Sequence of chain 1.C:
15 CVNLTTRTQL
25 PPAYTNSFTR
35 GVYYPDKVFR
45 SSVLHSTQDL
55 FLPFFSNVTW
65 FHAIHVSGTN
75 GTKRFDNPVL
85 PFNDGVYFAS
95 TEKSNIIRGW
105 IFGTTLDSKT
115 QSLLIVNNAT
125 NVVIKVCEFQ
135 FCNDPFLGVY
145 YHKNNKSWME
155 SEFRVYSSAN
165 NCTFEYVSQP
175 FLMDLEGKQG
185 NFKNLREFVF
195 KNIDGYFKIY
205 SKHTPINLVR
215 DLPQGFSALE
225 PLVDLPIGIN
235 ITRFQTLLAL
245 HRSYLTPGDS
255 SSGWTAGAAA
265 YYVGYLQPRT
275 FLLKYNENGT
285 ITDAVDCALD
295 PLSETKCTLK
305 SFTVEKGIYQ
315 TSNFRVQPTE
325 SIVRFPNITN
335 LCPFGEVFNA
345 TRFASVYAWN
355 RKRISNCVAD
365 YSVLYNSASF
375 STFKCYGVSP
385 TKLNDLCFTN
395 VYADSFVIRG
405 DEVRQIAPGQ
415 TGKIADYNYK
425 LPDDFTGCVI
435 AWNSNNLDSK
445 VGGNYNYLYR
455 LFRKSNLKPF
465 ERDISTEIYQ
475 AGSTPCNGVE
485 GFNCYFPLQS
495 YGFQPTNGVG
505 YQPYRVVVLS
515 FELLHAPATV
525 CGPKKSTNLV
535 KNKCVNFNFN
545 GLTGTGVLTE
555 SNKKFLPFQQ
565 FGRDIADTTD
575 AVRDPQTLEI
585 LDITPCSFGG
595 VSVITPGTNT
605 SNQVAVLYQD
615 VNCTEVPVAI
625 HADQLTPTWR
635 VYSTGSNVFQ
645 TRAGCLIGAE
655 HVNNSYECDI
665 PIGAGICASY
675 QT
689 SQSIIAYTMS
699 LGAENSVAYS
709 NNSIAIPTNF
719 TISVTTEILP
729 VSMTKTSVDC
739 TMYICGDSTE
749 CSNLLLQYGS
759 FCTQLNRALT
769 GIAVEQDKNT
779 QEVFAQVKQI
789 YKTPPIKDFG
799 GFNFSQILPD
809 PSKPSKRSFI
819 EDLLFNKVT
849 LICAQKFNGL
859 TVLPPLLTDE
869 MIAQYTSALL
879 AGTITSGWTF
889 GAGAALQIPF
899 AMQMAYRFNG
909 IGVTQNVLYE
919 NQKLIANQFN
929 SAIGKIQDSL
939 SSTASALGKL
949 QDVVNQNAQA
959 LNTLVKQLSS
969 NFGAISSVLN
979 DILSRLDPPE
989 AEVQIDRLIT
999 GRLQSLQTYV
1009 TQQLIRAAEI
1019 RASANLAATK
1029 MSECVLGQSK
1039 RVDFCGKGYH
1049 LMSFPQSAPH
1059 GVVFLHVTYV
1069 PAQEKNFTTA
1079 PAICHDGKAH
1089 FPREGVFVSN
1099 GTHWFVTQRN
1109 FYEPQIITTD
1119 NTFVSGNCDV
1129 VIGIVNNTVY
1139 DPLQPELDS

Binding-site contacts:
Ligand atom O4 contacts residue ASN125 of chain 1.C at 4.5 Å.
Ligand atom C1 contacts residue ASN125 of chain 1.C at 4.1 Å.
Ligand atom C6 contacts residue VAL171 of chain 1.C at 3.5 Å (hydrophobic).
Ligand atom O5 contacts residue THR124 of chain 1.C at 4.4 Å.
Ligand atom O7 contacts residue ASN122 of chain 1.C at 2.8 Å (h-bond).
Ligand atom C5 contacts residue ASN125 of chain 1.C at 3.6 Å.
Ligand atom C2 contacts residue ASN122 of chain 1.C at 4.1 Å.
Ligand atom C4 contacts residue ASN125 of chain 1.C at 4.4 Å.
Ligand atom N2 contacts residue THR124 of chain 1.C at 3.4 Å (h-bond).
Ligand atom O6 contacts residue GLU169 of chain 1.C at 4.2 Å.
Ligand atom C6 contacts residue ASN125 of chain 1.C at 4.5 Å.
Ligand atom C7 contacts residue ASN122 of chain 1.C at 3.5 Å.
Ligand atom C3 contacts residue ASN125 of chain 1.C at 4.3 Å.
Ligand atom C8 contacts residue THR124 of chain 1.C at 3.8 Å.
Ligand atom O5 contacts residue ASN122 of chain 1.C at 4.4 Å.
Ligand atom O5 contacts residue ASN125 of chain 1.C at 4.2 Å.
Ligand atom O6 contacts residue VAL171 of chain 1.C at 4.3 Å.
Ligand atom C1 contacts residue ASN122 of chain 1.C at 3.6 Å.
Ligand atom N2 contacts residue ASN122 of chain 1.C at 4.0 Å.
Ligand atom C1 contacts residue VAL127 of chain 1.C at 4.1 Å (hydrophobic).
Ligand atom C6 contacts residue VAL127 of chain 1.C at 3.7 Å (hydrophobic).
Ligand atom C8 contacts residue ASN122 of chain 1.C at 4.4 Å.
Ligand atom C5 contacts residue VAL127 of chain 1.C at 4.0 Å (hydrophobic).
Ligand atom C1 contacts residue THR124 of chain 1.C at 3.2 Å.
Ligand atom C7 contacts residue THR124 of chain 1.C at 4.0 Å.
Ligand atom C2 contacts residue THR124 of chain 1.C at 3.9 Å.
Ligand atom O6 contacts residue VAL127 of chain 1.C at 3.7 Å.
Ligand atom O5 contacts residue VAL127 of chain 1.C at 3.2 Å.

The protein below binds the small molecule below.
Small molecule (SMILES): CC(=O)N[C@@H]1[C@@H](O)[C@H](O)[C@@H](CO)O[C@H]1O